A protein and the small-molecule ligand that binds it are described below.
Small molecule (SMILES): CC(=O)SC[C@@H](CCCCc1ccccc1)P(=O)(O)O

Binding-site contacts:
Ligand atom OAC contacts residue ARG205 of chain 1.A at 3.5 Å (salt-bridge).
Ligand atom CAI contacts residue PHE62 of chain 1.A at 4.0 Å (hydrophobic).
Ligand atom CAA contacts residue ASP118 of chain 1.A at 3.6 Å.
Ligand atom CAA contacts residue HIS179 of chain 1.A at 3.8 Å.
Ligand atom CAB contacts residue HIS240 of chain 1.A at 4.0 Å.
Ligand atom OAC contacts residue ASN210 of chain 1.A at 3.9 Å.
Ligand atom OAC contacts residue HIS179 of chain 1.A at 3.5 Å.
Ligand atom CAE contacts residue ZN1 of chain 1.C at 3.5 Å.
Ligand atom CAP contacts residue HIS240 of chain 1.A at 3.9 Å.
Ligand atom CAI contacts residue TRP87 of chain 1.A at 4.0 Å (hydrophobic).
Ligand atom SAD contacts residue ASN210 of chain 1.A at 3.7 Å.
Ligand atom CAA contacts residue CYS198 of chain 1.A at 3.1 Å (hydrophobic).
Ligand atom OAS contacts residue PHE62 of chain 1.A at 3.4 Å.
Ligand atom CAE contacts residue ASP118 of chain 1.A at 3.6 Å.
Ligand atom SAD contacts residue HIS179 of chain 1.A at 3.2 Å.
Ligand atom OAR contacts residue TRP87 of chain 1.A at 3.8 Å.
Ligand atom CAA contacts residue ZN1 of chain 1.D at 1.9 Å.
Ligand atom CAB contacts residue ZN1 of chain 1.D at 3.3 Å.
Ligand atom CAE contacts residue ZN1 of chain 1.D at 3.7 Å.
Ligand atom OAR contacts residue ASP117 of chain 1.A at 3.8 Å.
Ligand atom OAS contacts residue TRP87 of chain 1.A at 3.4 Å.
Ligand atom SAD contacts residue ZN1 of chain 1.C at 3.3 Å.
Ligand atom CAP contacts residue TYR67 of chain 1.A at 3.3 Å (hydrophobic).
Ligand atom CAO contacts residue TYR67 of chain 1.A at 3.2 Å (hydrophobic).
Ligand atom OAR contacts residue HIS116 of chain 1.A at 4.0 Å.
Ligand atom CAG contacts residue PHE62 of chain 1.A at 4.0 Å (hydrophobic).
Ligand atom CAM contacts residue TYR67 of chain 1.A at 3.1 Å (hydrophobic).
Ligand atom CAL contacts residue TYR67 of chain 1.A at 3.1 Å (hydrophobic).
Ligand atom CAK contacts residue TYR67 of chain 1.A at 3.4 Å (hydrophobic).
Ligand atom CAG contacts residue TRP87 of chain 1.A at 3.4 Å (hydrophobic).
Ligand atom OAR contacts residue ASP118 of chain 1.A at 3.0 Å (salt-bridge).
Ligand atom PAQ contacts residue TRP87 of chain 1.A at 4.0 Å.
Ligand atom CAN contacts residue TYR67 of chain 1.A at 3.3 Å (hydrophobic).
Ligand atom OAT contacts residue HIS116 of chain 1.A at 3.7 Å.
Ligand atom CAO contacts residue ARG205 of chain 1.A at 3.9 Å.
Ligand atom CAB contacts residue HIS179 of chain 1.A at 3.2 Å.
Ligand atom SAD contacts residue ZN1 of chain 1.D at 4.0 Å.
Ligand atom CAA contacts residue HIS240 of chain 1.A at 2.8 Å.
Ligand atom CAI contacts residue TYR67 of chain 1.A at 3.9 Å (hydrophobic).
Ligand atom CAO contacts residue HIS240 of chain 1.A at 4.0 Å.

Sequence of chain 1.A:
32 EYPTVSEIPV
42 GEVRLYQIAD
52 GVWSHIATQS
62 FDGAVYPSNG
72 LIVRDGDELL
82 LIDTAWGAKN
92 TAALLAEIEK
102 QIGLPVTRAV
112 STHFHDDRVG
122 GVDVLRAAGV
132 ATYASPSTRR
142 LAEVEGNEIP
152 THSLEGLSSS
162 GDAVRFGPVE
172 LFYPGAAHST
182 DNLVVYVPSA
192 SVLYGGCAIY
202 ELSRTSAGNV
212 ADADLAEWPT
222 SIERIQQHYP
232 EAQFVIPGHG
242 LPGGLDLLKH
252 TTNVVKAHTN